A protein and the small-molecule ligand that binds it are described below.
Small molecule (SMILES): CS(=O)(=O)NC(=O)c1cccc(CSc2cccs2)c1

Binding-site contacts:
Ligand atom C18 contacts residue HIS89 of chain 1.B at 4.2 Å.
Ligand atom C13 contacts residue LYS123 of chain 1.B at 3.9 Å.
Ligand atom C13 contacts residue GLN93 of chain 1.B at 4.2 Å.
Ligand atom C14 contacts residue THR96 of chain 1.B at 4.3 Å.
Ligand atom C16 contacts residue ILE4 of chain 1.B at 3.8 Å (hydrophobic).
Ligand atom C20 contacts residue HIS89 of chain 1.B at 3.5 Å.
Ligand atom C11 contacts residue THR96 of chain 1.B at 3.9 Å.
Ligand atom N03 contacts residue ILE92 of chain 1.B at 4.1 Å.
Ligand atom S12 contacts residue GLN93 of chain 1.B at 3.8 Å.
Ligand atom C10 contacts residue ILE92 of chain 1.B at 3.6 Å (hydrophobic).
Ligand atom C19 contacts residue ILE92 of chain 1.B at 3.9 Å (hydrophobic).
Ligand atom O07 contacts residue LEU115 of chain 1.B at 4.2 Å.
Ligand atom O07 contacts residue PRO113 of chain 1.B at 4.2 Å.
Ligand atom C13 contacts residue THR96 of chain 1.B at 4.2 Å.
Ligand atom C09 contacts residue TRP110 of chain 1.B at 4.3 Å (hydrophobic).
Ligand atom C18 contacts residue GLN93 of chain 1.B at 3.8 Å.
Ligand atom O06 contacts residue ASP33 of chain 1.B at 4.0 Å.
Ligand atom C19 contacts residue GLN93 of chain 1.B at 4.2 Å.
Ligand atom C15 contacts residue GLN97 of chain 1.B at 4.3 Å.
Ligand atom C16 contacts residue LYS123 of chain 1.B at 4.1 Å.
Ligand atom O06 contacts residue ALA32 of chain 1.B at 3.1 Å (h-bond).
Ligand atom C05 contacts residue ALA36 of chain 1.B at 4.1 Å (hydrophobic).
Ligand atom S12 contacts residue TRP110 of chain 1.B at 4.2 Å.
Ligand atom C16 contacts residue THR96 of chain 1.B at 4.1 Å.
Ligand atom C15 contacts residue ILE100 of chain 1.B at 4.2 Å (hydrophobic).
Ligand atom C09 contacts residue ILE92 of chain 1.B at 3.5 Å (hydrophobic).
Ligand atom C14 contacts residue GLN93 of chain 1.B at 3.8 Å.
Ligand atom C18 contacts residue ILE92 of chain 1.B at 3.9 Å (hydrophobic).
Ligand atom C16 contacts residue ILE100 of chain 1.B at 3.6 Å (hydrophobic).
Ligand atom C02 contacts residue ILE92 of chain 1.B at 4.1 Å (hydrophobic).
Ligand atom C10 contacts residue TRP110 of chain 1.B at 4.3 Å (hydrophobic).
Ligand atom C15 contacts residue THR96 of chain 1.B at 4.2 Å.
Ligand atom O06 contacts residue ALA36 of chain 1.B at 3.8 Å.
Ligand atom S17 contacts residue LYS123 of chain 1.B at 3.5 Å.
Ligand atom C19 contacts residue HIS89 of chain 1.B at 3.3 Å.
Ligand atom C11 contacts residue TRP110 of chain 1.B at 3.4 Å (hydrophobic).
Ligand atom C08 contacts residue ILE92 of chain 1.B at 3.5 Å (hydrophobic).
Ligand atom S17 contacts residue THR96 of chain 1.B at 4.1 Å.
Ligand atom S17 contacts residue TRP110 of chain 1.B at 3.5 Å.
Ligand atom C20 contacts residue ILE92 of chain 1.B at 3.7 Å (hydrophobic).

Sequence of chain 1.B:
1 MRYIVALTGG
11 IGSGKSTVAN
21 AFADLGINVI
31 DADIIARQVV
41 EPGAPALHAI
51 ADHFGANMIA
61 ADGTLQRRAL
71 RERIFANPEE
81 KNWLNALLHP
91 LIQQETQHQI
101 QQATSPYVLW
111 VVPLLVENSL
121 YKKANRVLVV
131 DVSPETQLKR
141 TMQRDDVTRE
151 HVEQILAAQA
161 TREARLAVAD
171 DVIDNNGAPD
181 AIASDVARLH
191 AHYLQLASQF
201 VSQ